Binding-site contacts:
Ligand atom C33 contacts residue GLY40 of chain 1.B at 3.6 Å.
Ligand atom C3 contacts residue TYR83 of chain 1.B at 3.7 Å (hydrophobic).
Ligand atom C30 contacts residue DMS1 of chain 1.I at 3.7 Å.
Ligand atom O23 contacts residue TYR20 of chain 1.B at 3.1 Å (h-bond).
Ligand atom C8 contacts residue GLY228 of chain 1.B at 3.7 Å.
Ligand atom O23 contacts residue GLN19 of chain 1.B at 3.5 Å.
Ligand atom O36 contacts residue THR85 of chain 1.B at 3.4 Å (h-bond).
Ligand atom C17 contacts residue ASP226 of chain 1.B at 3.5 Å.
Ligand atom C30 contacts residue PRO118 of chain 1.B at 3.6 Å (hydrophobic).
Ligand atom O36 contacts residue SER84 of chain 1.B at 3.6 Å (h-bond).
Ligand atom C25 contacts residue GLY228 of chain 1.B at 3.3 Å.
Ligand atom C9 contacts residue DMS1 of chain 1.I at 3.7 Å.
Ligand atom C28 contacts residue ILE305 of chain 1.B at 3.7 Å (hydrophobic).
Ligand atom C27 contacts residue VAL127 of chain 1.B at 3.6 Å (hydrophobic).
Ligand atom O19 contacts residue DMS1 of chain 1.I at 3.3 Å.
Ligand atom C25 contacts residue VAL36 of chain 1.B at 3.7 Å (hydrophobic).
Ligand atom O12 contacts residue DMS1 of chain 1.H at 3.1 Å (h-bond).
Ligand atom C34 contacts residue THR309 of chain 1.B at 3.6 Å.
Ligand atom O21 contacts residue PHE124 of chain 1.B at 3.6 Å.
Ligand atom O19 contacts residue GLN19 of chain 1.B at 3.6 Å.
Ligand atom N10 contacts residue ASP226 of chain 1.B at 2.8 Å (salt-bridge).
Ligand atom O21 contacts residue DMS1 of chain 1.I at 3.5 Å.
Ligand atom C24 contacts residue SER230 of chain 1.B at 3.4 Å.
Ligand atom C17 contacts residue GLY228 of chain 1.B at 3.3 Å.
Ligand atom C18 contacts residue ASP38 of chain 1.B at 3.2 Å.
Ligand atom O37 contacts residue SER84 of chain 1.B at 3.2 Å (h-bond).
Ligand atom C30 contacts residue LEU121 of chain 1.B at 3.6 Å (hydrophobic).
Ligand atom O37 contacts residue TYR83 of chain 1.B at 3.6 Å.
Ligand atom C31 contacts residue THR18 of chain 1.B at 3.5 Å.
Ligand atom C1 contacts residue THR85 of chain 1.B at 3.4 Å.
Ligand atom C31 contacts residue THR227 of chain 1.B at 3.5 Å.
Ligand atom C13 contacts residue PHE124 of chain 1.B at 3.7 Å (hydrophobic).
Ligand atom O23 contacts residue THR18 of chain 1.B at 3.5 Å (h-bond).
Ligand atom C24 contacts residue THR18 of chain 1.B at 3.3 Å.
Ligand atom O12 contacts residue THR85 of chain 1.B at 2.7 Å (h-bond).
Ligand atom N10 contacts residue ASP38 of chain 1.B at 2.8 Å (salt-bridge).
Ligand atom C33 contacts residue LEU224 of chain 1.B at 3.7 Å (hydrophobic).
Ligand atom C17 contacts residue ASP38 of chain 1.B at 3.4 Å.
Ligand atom C18 contacts residue GLY40 of chain 1.B at 3.4 Å.
Ligand atom C31 contacts residue ALA229 of chain 1.B at 3.4 Å (hydrophobic).

This small molecule binds to this protein.
Small molecule (SMILES): COCCCOc1cc(C(=O)N(C[C@@H]2CNC[C@H]2NS(=O)(=O)Cc2ccccc2)C(C)C)ccc1OC

Sequence of chain 1.B:
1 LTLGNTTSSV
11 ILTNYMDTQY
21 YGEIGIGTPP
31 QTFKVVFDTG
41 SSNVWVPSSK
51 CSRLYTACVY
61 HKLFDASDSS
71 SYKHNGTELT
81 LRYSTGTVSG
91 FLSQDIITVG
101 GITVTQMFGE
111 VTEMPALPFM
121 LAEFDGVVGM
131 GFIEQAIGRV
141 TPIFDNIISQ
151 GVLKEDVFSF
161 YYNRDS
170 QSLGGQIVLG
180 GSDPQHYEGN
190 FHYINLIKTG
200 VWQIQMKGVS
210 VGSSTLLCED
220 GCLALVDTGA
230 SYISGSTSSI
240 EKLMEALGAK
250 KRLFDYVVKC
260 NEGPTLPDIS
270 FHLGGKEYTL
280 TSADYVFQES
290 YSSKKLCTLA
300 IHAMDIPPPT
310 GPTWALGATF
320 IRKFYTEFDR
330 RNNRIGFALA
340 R